A small-molecule ligand and the protein it binds are described below.
Small molecule (SMILES): Cc1cn([C@H]2C[C@H](O)[C@@H](CO[P](=O)(O)O[P](=O)(O)O[P](=O)(O)O[P](=O)(O)O[P](=O)(O)OC[C@H]3O[C@@H](n4cnc5c(N)ncnc54)[C@H](O)[C@@H]3O)O2)c(=O)[nH]c1=O

Sequence of chain 1.A:
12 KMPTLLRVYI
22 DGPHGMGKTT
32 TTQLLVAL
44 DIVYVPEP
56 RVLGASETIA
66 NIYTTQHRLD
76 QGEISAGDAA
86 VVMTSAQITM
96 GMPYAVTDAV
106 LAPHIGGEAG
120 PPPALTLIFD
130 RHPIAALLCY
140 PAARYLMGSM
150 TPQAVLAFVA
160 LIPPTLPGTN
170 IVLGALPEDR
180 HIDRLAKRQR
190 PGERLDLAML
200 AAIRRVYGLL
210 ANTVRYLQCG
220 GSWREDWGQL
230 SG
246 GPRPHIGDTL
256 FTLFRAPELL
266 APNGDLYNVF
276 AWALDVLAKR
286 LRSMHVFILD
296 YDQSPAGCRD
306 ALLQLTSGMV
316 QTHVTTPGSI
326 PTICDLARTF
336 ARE

Binding-site contacts:
Ligand atom PA contacts residue GLU50 of chain 1.A at 3.4 Å.
Ligand atom N3B contacts residue GLN92 of chain 1.A at 2.9 Å (h-bond).
Ligand atom O2E contacts residue THR31 of chain 1.A at 2.5 Å (h-bond).
Ligand atom O4B contacts residue ALA135 of chain 1.A at 3.2 Å.
Ligand atom N3A contacts residue LYS186 of chain 1.A at 3.0 Å (salt-bridge).
Ligand atom O3B contacts residue ARG187 of chain 1.A at 3.4 Å (salt-bridge).
Ligand atom N1A contacts residue ARG183 of chain 1.A at 3.2 Å (salt-bridge).
Ligand atom O1D contacts residue GLY28 of chain 1.A at 2.3 Å (h-bond).
Ligand atom O1B contacts residue HIS25 of chain 1.A at 3.0 Å.
Ligand atom O4F contacts residue ARG183 of chain 1.A at 3.1 Å.
Ligand atom C2A contacts residue LYS186 of chain 1.A at 3.3 Å.
Ligand atom O2X contacts residue ARG187 of chain 1.A at 2.8 Å (salt-bridge).
Ligand atom C6A contacts residue ARG183 of chain 1.A at 3.4 Å.
Ligand atom O2D contacts residue ARG189 of chain 1.A at 3.1 Å (salt-bridge).
Ligand atom O4B contacts residue GLN92 of chain 1.A at 2.8 Å (h-bond).
Ligand atom C3E contacts residue GLU192 of chain 1.A at 3.4 Å.
Ligand atom N3B contacts residue TYR139 of chain 1.A at 3.5 Å.
Ligand atom O1E contacts residue ARG187 of chain 1.A at 3.1 Å (salt-bridge).
Ligand atom C6B contacts residue MET95 of chain 1.A at 3.6 Å (hydrophobic).
Ligand atom N6A contacts residue PRO300 of chain 1.A at 3.4 Å (h-bond).
Ligand atom C2B contacts residue TYR139 of chain 1.A at 3.5 Å (hydrophobic).
Ligand atom N6A contacts residue GLN298 of chain 1.A at 2.9 Å (h-bond).
Ligand atom O2A contacts residue ARG130 of chain 1.A at 2.7 Å (salt-bridge).
Ligand atom O1C contacts residue LYS29 of chain 1.A at 2.8 Å (salt-bridge).
Ligand atom O2B contacts residue ILE67 of chain 1.A at 3.5 Å.
Ligand atom O2D contacts residue GLY26 of chain 1.A at 3.4 Å.
Ligand atom O4E contacts residue MET95 of chain 1.A at 3.5 Å.
Ligand atom N6A contacts residue ARG183 of chain 1.A at 3.5 Å (salt-bridge).
Ligand atom O2C contacts residue GLY26 of chain 1.A at 3.3 Å (h-bond).
Ligand atom O1D contacts residue MET27 of chain 1.A at 3.2 Å (h-bond).
Ligand atom O2C contacts residue HIS25 of chain 1.A at 3.3 Å.
Ligand atom O1D contacts residue LYS29 of chain 1.A at 2.9 Å (salt-bridge).
Ligand atom O2A contacts residue GLU50 of chain 1.A at 3.5 Å (salt-bridge).
Ligand atom C8A contacts residue THR31 of chain 1.A at 3.5 Å.
Ligand atom O1A contacts residue GLU50 of chain 1.A at 2.6 Å (salt-bridge).
Ligand atom C5F contacts residue ARG189 of chain 1.A at 3.4 Å.
Ligand atom O1C contacts residue THR30 of chain 1.A at 3.3 Å (h-bond).
Ligand atom O2C contacts residue LYS29 of chain 1.A at 3.3 Å.
Ligand atom O3E contacts residue TYR68 of chain 1.A at 2.8 Å (h-bond).
Ligand atom O3E contacts residue GLU192 of chain 1.A at 2.7 Å (salt-bridge).